A small-molecule ligand and the protein it binds are described below.
Small molecule (SMILES): CC(=O)N[C@@H]1[C@@H](O)[C@H](O)[C@@H](CO)O[C@H]1O

Sequence of chain 1.A:
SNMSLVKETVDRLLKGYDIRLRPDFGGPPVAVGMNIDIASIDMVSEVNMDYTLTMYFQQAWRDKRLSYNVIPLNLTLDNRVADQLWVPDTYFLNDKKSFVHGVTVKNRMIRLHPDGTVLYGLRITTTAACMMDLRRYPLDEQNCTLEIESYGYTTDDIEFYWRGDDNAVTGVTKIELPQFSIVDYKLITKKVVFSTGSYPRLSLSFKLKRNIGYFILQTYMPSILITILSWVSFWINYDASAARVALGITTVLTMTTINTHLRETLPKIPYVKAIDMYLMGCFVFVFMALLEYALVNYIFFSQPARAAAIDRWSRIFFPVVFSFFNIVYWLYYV

Binding-site contacts:
Ligand atom C8 contacts residue ASN80 of chain 1.A at 4.2 Å.
Ligand atom O5 contacts residue HIS119 of chain 1.A at 3.6 Å.
Ligand atom O7 contacts residue ASN80 of chain 1.A at 4.0 Å.
Ligand atom C4 contacts residue ASN80 of chain 1.A at 4.2 Å.
Ligand atom C7 contacts residue ASN80 of chain 1.A at 3.6 Å.
Ligand atom C5 contacts residue ASN80 of chain 1.A at 3.6 Å.
Ligand atom N2 contacts residue ASN80 of chain 1.A at 2.9 Å (h-bond).
Ligand atom C1 contacts residue HIS119 of chain 1.A at 4.0 Å.
Ligand atom C8 contacts residue PRO78 of chain 1.A at 3.7 Å (hydrophobic).
Ligand atom C5 contacts residue HIS119 of chain 1.A at 4.1 Å.
Ligand atom C1 contacts residue ASN80 of chain 1.A at 1.4 Å.
Ligand atom O5 contacts residue ASN80 of chain 1.A at 2.3 Å (h-bond).
Ligand atom C3 contacts residue ASN80 of chain 1.A at 3.8 Å.
Ligand atom C6 contacts residue HIS119 of chain 1.A at 4.2 Å.
Ligand atom C8 contacts residue LEU79 of chain 1.A at 3.8 Å (hydrophobic).
Ligand atom C2 contacts residue ASN80 of chain 1.A at 2.5 Å.